Sequence of chain 1.I:
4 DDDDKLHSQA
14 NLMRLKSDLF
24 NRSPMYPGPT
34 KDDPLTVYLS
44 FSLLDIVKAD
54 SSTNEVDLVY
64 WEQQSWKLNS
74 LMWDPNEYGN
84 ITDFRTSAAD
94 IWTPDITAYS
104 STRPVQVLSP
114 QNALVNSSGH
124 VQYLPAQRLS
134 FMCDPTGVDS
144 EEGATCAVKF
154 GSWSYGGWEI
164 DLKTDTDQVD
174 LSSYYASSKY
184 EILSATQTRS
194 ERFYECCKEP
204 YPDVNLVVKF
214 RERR

Binding-site contacts:
Ligand atom C3 contacts residue HIS123 of chain 1.I at 4.0 Å.
Ligand atom C5 contacts residue HIS123 of chain 1.I at 3.2 Å.
Ligand atom C5 contacts residue ASN119 of chain 1.I at 3.6 Å.
Ligand atom O6 contacts residue GLN125 of chain 1.I at 4.0 Å.
Ligand atom C1 contacts residue SER121 of chain 1.I at 4.1 Å.
Ligand atom C1 contacts residue ASN119 of chain 1.I at 1.4 Å.
Ligand atom C4 contacts residue ASN119 of chain 1.I at 4.1 Å.
Ligand atom N2 contacts residue SER121 of chain 1.I at 3.0 Å (h-bond).
Ligand atom C3 contacts residue ASN119 of chain 1.I at 3.7 Å.
Ligand atom C7 contacts residue SER120 of chain 1.I at 4.4 Å.
Ligand atom C2 contacts residue ASN119 of chain 1.I at 2.2 Å.
Ligand atom C7 contacts residue ASN119 of chain 1.I at 3.0 Å.
Ligand atom O4 contacts residue HIS123 of chain 1.I at 4.4 Å.
Ligand atom O7 contacts residue ASN119 of chain 1.I at 2.8 Å (h-bond).
Ligand atom C8 contacts residue SER121 of chain 1.I at 2.7 Å.
Ligand atom C1 contacts residue HIS123 of chain 1.I at 3.2 Å.
Ligand atom C4 contacts residue HIS123 of chain 1.I at 4.3 Å.
Ligand atom C6 contacts residue GLN125 of chain 1.I at 4.1 Å.
Ligand atom O7 contacts residue SER121 of chain 1.I at 4.2 Å.
Ligand atom N2 contacts residue ASN119 of chain 1.I at 2.7 Å (h-bond).
Ligand atom C8 contacts residue ASN119 of chain 1.I at 4.3 Å.
Ligand atom O5 contacts residue HIS123 of chain 1.I at 2.9 Å.
Ligand atom C7 contacts residue SER121 of chain 1.I at 3.1 Å.
Ligand atom C8 contacts residue SER120 of chain 1.I at 3.8 Å.
Ligand atom O5 contacts residue ASN119 of chain 1.I at 2.4 Å (h-bond).
Ligand atom C2 contacts residue HIS123 of chain 1.I at 4.0 Å.
Ligand atom N2 contacts residue HIS123 of chain 1.I at 4.2 Å.
Ligand atom O7 contacts residue SER120 of chain 1.I at 4.4 Å.
Ligand atom C2 contacts residue SER121 of chain 1.I at 4.2 Å.
Ligand atom C6 contacts residue HIS123 of chain 1.I at 3.8 Å.

The protein below binds the small molecule below.
Small molecule (SMILES): CC(=O)N[C@@H]1[C@@H](O)[C@H](O)[C@@H](CO)O[C@H]1O